Binding-site contacts:
Ligand atom C6A contacts residue ASN33 of chain 1.A at 3.1 Å.
Ligand atom C1A contacts residue SER5 of chain 1.A at 3.5 Å.
Ligand atom N10 contacts residue SER5 of chain 1.A at 3.1 Å (h-bond).
Ligand atom C10 contacts residue ASN33 of chain 1.A at 3.7 Å.
Ligand atom C4A contacts residue ASN33 of chain 1.A at 3.8 Å.
Ligand atom C5 contacts residue ASN33 of chain 1.A at 3.7 Å.
Ligand atom C9 contacts residue SER5 of chain 1.A at 4.1 Å.
Ligand atom C8 contacts residue ASN33 of chain 1.A at 4.1 Å.
Ligand atom C4 contacts residue ASN33 of chain 1.A at 4.3 Å.
Ligand atom C7 contacts residue ASN33 of chain 1.A at 3.4 Å.
Ligand atom C2 contacts residue ASN33 of chain 1.A at 4.1 Å.
Ligand atom C2 contacts residue SER5 of chain 1.A at 3.4 Å.
Ligand atom C3 contacts residue GLY3 of chain 1.A at 4.3 Å.
Ligand atom N1 contacts residue SER5 of chain 1.A at 2.7 Å (h-bond).
Ligand atom C1A contacts residue ASN33 of chain 1.A at 3.6 Å.
Ligand atom C8 contacts residue THR34 of chain 1.A at 3.9 Å.
Ligand atom C10 contacts residue SER5 of chain 1.A at 3.7 Å.
Ligand atom N1 contacts residue ASN33 of chain 1.A at 3.9 Å.
Ligand atom C7 contacts residue THR34 of chain 1.A at 4.0 Å.
Ligand atom C9 contacts residue THR34 of chain 1.A at 4.1 Å.
Ligand atom C2 contacts residue GLY3 of chain 1.A at 4.0 Å.
Ligand atom C6 contacts residue ASN33 of chain 1.A at 3.1 Å.
Ligand atom N10 contacts residue ASN33 of chain 1.A at 4.3 Å.

Sequence of chain 1.A:
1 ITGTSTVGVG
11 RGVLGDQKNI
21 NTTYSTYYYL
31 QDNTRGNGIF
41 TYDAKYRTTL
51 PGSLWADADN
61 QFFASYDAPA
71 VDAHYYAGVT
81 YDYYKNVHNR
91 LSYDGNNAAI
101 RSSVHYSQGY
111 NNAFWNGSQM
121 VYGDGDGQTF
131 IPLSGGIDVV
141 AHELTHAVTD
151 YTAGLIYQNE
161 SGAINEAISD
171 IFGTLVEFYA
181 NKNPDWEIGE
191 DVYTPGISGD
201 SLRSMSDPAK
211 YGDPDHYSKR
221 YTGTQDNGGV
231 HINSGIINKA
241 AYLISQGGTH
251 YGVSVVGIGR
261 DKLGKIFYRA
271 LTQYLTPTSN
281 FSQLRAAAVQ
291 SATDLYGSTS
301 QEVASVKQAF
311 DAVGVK

A small-molecule ligand and the protein it binds are described below.
Small molecule (SMILES): c1cnc2c(c1)ccc1cccnc12